The protein below binds the small molecule below.
Small molecule (SMILES): COc1ccc(-c2cc(N(Cc3ccccn3)Cc3ccccn3)nc(N)n2)cc1

Sequence of chain 1.G:
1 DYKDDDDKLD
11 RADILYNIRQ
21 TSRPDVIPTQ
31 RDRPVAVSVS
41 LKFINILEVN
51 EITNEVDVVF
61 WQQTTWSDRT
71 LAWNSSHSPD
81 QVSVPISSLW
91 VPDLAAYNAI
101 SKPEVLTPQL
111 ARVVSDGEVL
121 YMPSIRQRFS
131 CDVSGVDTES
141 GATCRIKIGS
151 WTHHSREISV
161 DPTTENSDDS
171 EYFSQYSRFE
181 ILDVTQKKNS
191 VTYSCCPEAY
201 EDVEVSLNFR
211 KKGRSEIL

Sequence of chain 1.F:
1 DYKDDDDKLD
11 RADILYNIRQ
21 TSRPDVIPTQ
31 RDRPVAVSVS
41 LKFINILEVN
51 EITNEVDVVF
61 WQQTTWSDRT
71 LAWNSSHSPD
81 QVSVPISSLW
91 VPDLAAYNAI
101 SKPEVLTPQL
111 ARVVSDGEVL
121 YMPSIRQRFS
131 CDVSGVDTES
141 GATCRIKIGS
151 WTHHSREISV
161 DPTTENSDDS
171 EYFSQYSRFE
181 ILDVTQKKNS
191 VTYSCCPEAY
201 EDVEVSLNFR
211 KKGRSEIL

Binding-site contacts:
Ligand atom C01 contacts residue GLN63 of chain 1.G at 3.5 Å.
Ligand atom C04 contacts residue GLN63 of chain 1.G at 3.1 Å.
Ligand atom C12 contacts residue TYR200 of chain 1.F at 3.3 Å (hydrophobic).
Ligand atom C03 contacts residue GLN63 of chain 1.G at 3.4 Å.
Ligand atom C08 contacts residue CYS196 of chain 1.F at 3.7 Å (hydrophobic).
Ligand atom C09 contacts residue CYS195 of chain 1.F at 3.6 Å (hydrophobic).
Ligand atom C08 contacts residue GLN63 of chain 1.G at 3.7 Å.
Ligand atom C01 contacts residue THR163 of chain 1.G at 3.6 Å.
Ligand atom O01 contacts residue THR65 of chain 1.G at 3.4 Å.
Ligand atom N02 contacts residue TYR172 of chain 1.G at 2.9 Å (h-bond).
Ligand atom C23 contacts residue TYR193 of chain 1.F at 3.7 Å (hydrophobic).
Ligand atom N03 contacts residue MET122 of chain 1.G at 3.6 Å.
Ligand atom C20 contacts residue TRP151 of chain 1.F at 3.1 Å (hydrophobic).
Ligand atom N05 contacts residue TRP151 of chain 1.F at 3.2 Å (h-bond).
Ligand atom N02 contacts residue GLN63 of chain 1.G at 3.6 Å (h-bond).
Ligand atom C05 contacts residue GLN63 of chain 1.G at 3.7 Å.
Ligand atom C08 contacts residue MET122 of chain 1.G at 3.6 Å (hydrophobic).
Ligand atom C19 contacts residue TYR200 of chain 1.F at 3.7 Å (hydrophobic).
Ligand atom C09 contacts residue CYS196 of chain 1.F at 3.6 Å (hydrophobic).
Ligand atom N02 contacts residue TYR193 of chain 1.F at 3.7 Å.
Ligand atom N06 contacts residue TRP151 of chain 1.F at 3.1 Å (h-bond).
Ligand atom C07 contacts residue THR64 of chain 1.G at 3.5 Å.
Ligand atom C09 contacts residue GLN63 of chain 1.G at 3.6 Å.
Ligand atom N06 contacts residue MET122 of chain 1.G at 3.5 Å.
Ligand atom C14 contacts residue ARG112 of chain 1.G at 3.6 Å.
Ligand atom O01 contacts residue GLN63 of chain 1.G at 3.7 Å.
Ligand atom C02 contacts residue GLN63 of chain 1.G at 3.5 Å.
Ligand atom C15 contacts residue LEU120 of chain 1.G at 3.5 Å (hydrophobic).
Ligand atom N02 contacts residue CYS195 of chain 1.F at 3.5 Å (h-bond).
Ligand atom N01 contacts residue GLN63 of chain 1.G at 2.8 Å (h-bond).
Ligand atom C09 contacts residue MET122 of chain 1.G at 3.6 Å (hydrophobic).
Ligand atom O01 contacts residue THR64 of chain 1.G at 3.5 Å.
Ligand atom N01 contacts residue CYS196 of chain 1.F at 3.5 Å (h-bond).
Ligand atom N01 contacts residue MET122 of chain 1.G at 3.4 Å (h-bond).
Ligand atom C18 contacts residue TYR200 of chain 1.F at 3.2 Å (hydrophobic).
Ligand atom C22 contacts residue TYR193 of chain 1.F at 3.6 Å (hydrophobic).
Ligand atom C20 contacts residue MET122 of chain 1.G at 3.6 Å (hydrophobic).
Ligand atom N01 contacts residue CYS195 of chain 1.F at 3.4 Å (h-bond).
Ligand atom C17 contacts residue TRP151 of chain 1.F at 3.4 Å (hydrophobic).
Ligand atom C21 contacts residue TRP151 of chain 1.F at 3.7 Å (hydrophobic).